Sequence of chain 6.A:
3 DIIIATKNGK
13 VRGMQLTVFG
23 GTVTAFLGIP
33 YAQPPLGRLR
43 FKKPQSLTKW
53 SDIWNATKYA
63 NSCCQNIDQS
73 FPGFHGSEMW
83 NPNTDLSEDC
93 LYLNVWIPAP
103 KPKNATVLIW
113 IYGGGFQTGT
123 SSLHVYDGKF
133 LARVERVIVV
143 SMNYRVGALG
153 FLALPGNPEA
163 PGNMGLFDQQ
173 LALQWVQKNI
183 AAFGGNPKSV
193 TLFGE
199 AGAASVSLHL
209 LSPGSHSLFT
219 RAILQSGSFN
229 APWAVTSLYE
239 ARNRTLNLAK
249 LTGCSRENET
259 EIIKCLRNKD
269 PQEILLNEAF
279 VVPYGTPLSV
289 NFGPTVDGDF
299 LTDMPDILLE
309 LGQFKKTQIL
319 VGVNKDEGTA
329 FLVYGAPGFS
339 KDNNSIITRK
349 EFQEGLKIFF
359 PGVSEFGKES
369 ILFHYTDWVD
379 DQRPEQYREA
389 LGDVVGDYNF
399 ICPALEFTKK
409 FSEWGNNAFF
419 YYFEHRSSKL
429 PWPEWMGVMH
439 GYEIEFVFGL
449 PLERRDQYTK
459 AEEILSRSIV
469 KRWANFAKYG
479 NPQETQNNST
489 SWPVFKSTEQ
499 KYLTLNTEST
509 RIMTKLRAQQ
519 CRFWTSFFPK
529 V

This protein binds this small molecule.
Small molecule (SMILES): NCC(=O)O

Binding-site contacts:
Ligand atom N contacts residue LEU18 of chain 6.A at 3.5 Å.
Ligand atom C contacts residue ASP129 of chain 6.A at 3.5 Å.
Ligand atom O contacts residue LYS131 of chain 6.A at 3.1 Å (salt-bridge).
Ligand atom C contacts residue LEU18 of chain 6.A at 4.3 Å (hydrophobic).
Ligand atom C contacts residue LYS131 of chain 6.A at 4.3 Å.
Ligand atom N contacts residue ASP129 of chain 6.A at 2.5 Å (salt-bridge).
Ligand atom CA contacts residue LEU18 of chain 6.A at 4.2 Å (hydrophobic).
Ligand atom O contacts residue ASP129 of chain 6.A at 3.0 Å (salt-bridge).
Ligand atom CA contacts residue ASP129 of chain 6.A at 3.4 Å.
Ligand atom CA contacts residue TYR61 of chain 6.A at 3.5 Å (hydrophobic).
Ligand atom N contacts residue TRP98 of chain 6.A at 2.9 Å (h-bond).
Ligand atom N contacts residue TYR61 of chain 6.A at 4.2 Å.
Ligand atom CA contacts residue TRP98 of chain 6.A at 3.8 Å (hydrophobic).
Ligand atom O contacts residue LEU18 of chain 6.A at 4.4 Å.
Ligand atom CA contacts residue LEU29 of chain 6.A at 4.2 Å (hydrophobic).
Ligand atom C contacts residue TYR61 of chain 6.A at 4.4 Å (hydrophobic).
Ligand atom N contacts residue LYS131 of chain 6.A at 3.4 Å.